This small molecule binds to this protein.
Small molecule (SMILES): O=C(O)COP(=O)(O)O

Sequence of chain 2.A:
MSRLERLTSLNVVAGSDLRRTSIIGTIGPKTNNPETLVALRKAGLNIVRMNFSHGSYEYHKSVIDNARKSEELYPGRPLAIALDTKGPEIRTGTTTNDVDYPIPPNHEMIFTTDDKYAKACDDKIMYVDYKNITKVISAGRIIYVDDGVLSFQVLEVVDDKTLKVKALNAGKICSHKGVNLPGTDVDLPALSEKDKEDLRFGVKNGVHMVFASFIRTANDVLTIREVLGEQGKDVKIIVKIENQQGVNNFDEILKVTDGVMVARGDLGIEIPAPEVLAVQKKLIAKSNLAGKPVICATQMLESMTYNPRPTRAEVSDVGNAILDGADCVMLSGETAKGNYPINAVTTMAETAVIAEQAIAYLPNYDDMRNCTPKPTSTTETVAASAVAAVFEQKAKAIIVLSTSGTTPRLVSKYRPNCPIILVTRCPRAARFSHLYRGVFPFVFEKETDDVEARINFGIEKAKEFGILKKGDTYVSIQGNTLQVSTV

Binding-site contacts:
Ligand atom O2 contacts residue ARG264 of chain 2.A at 3.0 Å (salt-bridge).
Ligand atom O1P contacts residue MN1 of chain 2.D at 2.3 Å.
Ligand atom O1 contacts residue ARG264 of chain 2.A at 3.1 Å (salt-bridge).
Ligand atom P contacts residue K1 of chain 2.E at 4.1 Å.
Ligand atom P contacts residue ASP266 of chain 2.A at 4.3 Å.
Ligand atom C1 contacts residue ARG264 of chain 2.A at 3.4 Å.
Ligand atom O1 contacts residue ASP266 of chain 2.A at 4.0 Å.
Ligand atom O2P contacts residue ARG49 of chain 2.A at 3.8 Å.
Ligand atom O3P contacts residue ARG49 of chain 2.A at 2.6 Å (salt-bridge).
Ligand atom O2P contacts residue MN1 of chain 2.D at 4.2 Å.
Ligand atom O1P contacts residue ASP266 of chain 2.A at 3.8 Å.
Ligand atom C1 contacts residue GLY265 of chain 2.A at 3.2 Å.
Ligand atom O1 contacts residue ALA297 of chain 2.A at 4.0 Å.
Ligand atom C1 contacts residue MN1 of chain 2.D at 3.7 Å.
Ligand atom C1 contacts residue ALA263 of chain 2.A at 3.2 Å (hydrophobic).
Ligand atom O3P contacts residue MN1 of chain 2.D at 3.8 Å.
Ligand atom C2 contacts residue ALA263 of chain 2.A at 4.2 Å (hydrophobic).
Ligand atom P contacts residue LYS240 of chain 2.A at 4.2 Å.
Ligand atom O4P contacts residue K1 of chain 2.E at 3.9 Å.
Ligand atom O1 contacts residue ALA263 of chain 2.A at 3.2 Å.
Ligand atom P contacts residue ARG49 of chain 2.A at 3.8 Å.
Ligand atom O2 contacts residue GLU242 of chain 2.A at 3.7 Å.
Ligand atom O3P contacts residue ASP84 of chain 2.A at 3.8 Å.
Ligand atom O1P contacts residue GLU242 of chain 2.A at 4.0 Å.
Ligand atom O4P contacts residue ASP266 of chain 2.A at 3.4 Å (salt-bridge).
Ligand atom O2 contacts residue ALA263 of chain 2.A at 2.1 Å.
Ligand atom O2 contacts residue GLY265 of chain 2.A at 3.6 Å.
Ligand atom C2 contacts residue MN1 of chain 2.D at 3.4 Å.
Ligand atom O3P contacts residue LYS240 of chain 2.A at 2.9 Å (salt-bridge).
Ligand atom O1P contacts residue THR298 of chain 2.A at 4.2 Å.
Ligand atom O3P contacts residue SER213 of chain 2.A at 4.1 Å.
Ligand atom O1 contacts residue GLY265 of chain 2.A at 2.1 Å (h-bond).
Ligand atom O4P contacts residue MN1 of chain 2.D at 2.2 Å.
Ligand atom O2 contacts residue MN1 of chain 2.D at 3.8 Å.
Ligand atom O1 contacts residue THR298 of chain 2.A at 2.7 Å (h-bond).
Ligand atom O3P contacts residue ASN51 of chain 2.A at 4.2 Å.
Ligand atom O3P contacts residue K1 of chain 2.E at 2.8 Å.
Ligand atom P contacts residue MN1 of chain 2.D at 2.9 Å.
Ligand atom C1 contacts residue THR298 of chain 2.A at 3.2 Å.
Ligand atom C2 contacts residue THR298 of chain 2.A at 3.3 Å.